Sequence of chain 2.B:
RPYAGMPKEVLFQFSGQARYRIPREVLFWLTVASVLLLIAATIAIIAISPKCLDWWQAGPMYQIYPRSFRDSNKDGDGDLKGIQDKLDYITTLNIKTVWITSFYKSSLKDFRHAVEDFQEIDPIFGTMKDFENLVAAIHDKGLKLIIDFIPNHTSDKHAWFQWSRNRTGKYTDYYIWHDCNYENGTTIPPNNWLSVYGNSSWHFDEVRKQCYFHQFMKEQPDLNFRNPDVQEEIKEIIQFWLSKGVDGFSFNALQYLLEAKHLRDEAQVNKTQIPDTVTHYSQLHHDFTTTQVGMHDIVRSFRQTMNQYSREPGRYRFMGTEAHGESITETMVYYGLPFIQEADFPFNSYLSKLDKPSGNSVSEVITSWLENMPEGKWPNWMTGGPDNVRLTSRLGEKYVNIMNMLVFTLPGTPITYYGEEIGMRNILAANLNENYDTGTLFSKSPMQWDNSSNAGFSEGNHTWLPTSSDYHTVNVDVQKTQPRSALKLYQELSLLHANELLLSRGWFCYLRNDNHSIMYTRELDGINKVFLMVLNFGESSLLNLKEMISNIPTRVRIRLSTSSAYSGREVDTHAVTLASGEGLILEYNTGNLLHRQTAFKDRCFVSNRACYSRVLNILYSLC

The protein below binds the small molecule below.
Small molecule (SMILES): CC(=O)N[C@@H]1[C@@H](O)[C@H](O)[C@@H](CO)O[C@H]1O

Binding-site contacts:
Ligand atom N2 contacts residue ASN524 of chain 2.B at 2.9 Å (h-bond).
Ligand atom O7 contacts residue ASN524 of chain 2.B at 4.4 Å.
Ligand atom O5 contacts residue ASN524 of chain 2.B at 2.4 Å (h-bond).
Ligand atom C3 contacts residue ASN524 of chain 2.B at 3.8 Å.
Ligand atom C5 contacts residue ASN524 of chain 2.B at 3.7 Å.
Ligand atom C2 contacts residue ASN524 of chain 2.B at 2.5 Å.
Ligand atom C8 contacts residue ASN524 of chain 2.B at 4.2 Å.
Ligand atom C7 contacts residue ASN524 of chain 2.B at 3.9 Å.
Ligand atom C4 contacts residue ASN524 of chain 2.B at 4.2 Å.
Ligand atom C8 contacts residue LYS137 of chain 2.B at 4.3 Å.
Ligand atom C1 contacts residue ASN524 of chain 2.B at 1.4 Å.